A small-molecule ligand and the protein it binds are described below.
Small molecule (SMILES): NC(=O)c1ccc[n+]([C@@H]2O[C@H](CO)[C@@H](O)[C@H]2O)c1

Sequence of chain 1.C:
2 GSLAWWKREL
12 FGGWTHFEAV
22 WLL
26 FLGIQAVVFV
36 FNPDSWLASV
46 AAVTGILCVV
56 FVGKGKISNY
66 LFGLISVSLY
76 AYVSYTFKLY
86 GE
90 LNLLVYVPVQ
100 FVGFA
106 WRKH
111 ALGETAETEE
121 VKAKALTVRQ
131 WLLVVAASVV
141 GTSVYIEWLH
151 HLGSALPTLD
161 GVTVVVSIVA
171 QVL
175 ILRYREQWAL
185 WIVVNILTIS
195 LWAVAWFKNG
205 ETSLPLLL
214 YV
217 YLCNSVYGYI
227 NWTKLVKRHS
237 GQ

Binding-site contacts:
Ligand atom C2 contacts residue VAL54 of chain 1.C at 3.7 Å (hydrophobic).
Ligand atom C2R contacts residue GLN171 of chain 1.C at 3.9 Å.
Ligand atom C6 contacts residue VAL57 of chain 1.C at 3.9 Å (hydrophobic).
Ligand atom O4R contacts residue TYR95 of chain 1.C at 3.8 Å.
Ligand atom C7 contacts residue VAL54 of chain 1.C at 3.9 Å (hydrophobic).
Ligand atom C3 contacts residue VAL54 of chain 1.C at 3.5 Å (hydrophobic).
Ligand atom C2 contacts residue TRP185 of chain 1.C at 3.5 Å (hydrophobic).
Ligand atom C5 contacts residue TRP185 of chain 1.C at 3.4 Å (hydrophobic).
Ligand atom C4R contacts residue VAL72 of chain 1.C at 4.0 Å (hydrophobic).
Ligand atom C4R contacts residue TYR95 of chain 1.C at 3.6 Å (hydrophobic).
Ligand atom O3R contacts residue GLN171 of chain 1.C at 4.0 Å.
Ligand atom O3R contacts residue VAL72 of chain 1.C at 3.6 Å.
Ligand atom O4R contacts residue TRP185 of chain 1.C at 3.7 Å.
Ligand atom C1R contacts residue GLN171 of chain 1.C at 3.1 Å.
Ligand atom N7 contacts residue SER221 of chain 1.C at 3.9 Å.
Ligand atom C5 contacts residue TRP182 of chain 1.C at 3.9 Å (hydrophobic).
Ligand atom C7 contacts residue TRP185 of chain 1.C at 3.6 Å (hydrophobic).
Ligand atom O2R contacts residue CYS53 of chain 1.C at 3.6 Å.
Ligand atom C3 contacts residue TRP185 of chain 1.C at 3.4 Å (hydrophobic).
Ligand atom O7 contacts residue TRP185 of chain 1.C at 3.4 Å.
Ligand atom N1 contacts residue TRP185 of chain 1.C at 3.4 Å.
Ligand atom O5R contacts residue TYR95 of chain 1.C at 3.8 Å.
Ligand atom C5 contacts residue VAL57 of chain 1.C at 3.5 Å (hydrophobic).
Ligand atom C4 contacts residue TRP185 of chain 1.C at 3.4 Å (hydrophobic).
Ligand atom O4R contacts residue GLN171 of chain 1.C at 3.2 Å (h-bond).
Ligand atom C3R contacts residue VAL72 of chain 1.C at 3.9 Å (hydrophobic).
Ligand atom C6 contacts residue MSE174 of chain 1.C at 3.9 Å.
Ligand atom C7 contacts residue ASN189 of chain 1.C at 3.7 Å.
Ligand atom O7 contacts residue VAL188 of chain 1.C at 4.0 Å.
Ligand atom C6 contacts residue TRP185 of chain 1.C at 3.5 Å (hydrophobic).
Ligand atom O7 contacts residue ASN189 of chain 1.C at 3.1 Å (h-bond).
Ligand atom O2R contacts residue MSE174 of chain 1.C at 4.0 Å.
Ligand atom O3R contacts residue GLN99 of chain 1.C at 2.9 Å (h-bond).
Ligand atom C4 contacts residue VAL54 of chain 1.C at 3.9 Å (hydrophobic).
Ligand atom O2R contacts residue GLN99 of chain 1.C at 3.6 Å.
Ligand atom N7 contacts residue ASN189 of chain 1.C at 3.0 Å (h-bond).
Ligand atom O2R contacts residue ASN64 of chain 1.C at 3.9 Å.
Ligand atom C1R contacts residue TRP185 of chain 1.C at 3.8 Å (hydrophobic).
Ligand atom C2R contacts residue CYS53 of chain 1.C at 3.8 Å (hydrophobic).
Ligand atom C4 contacts residue TRP182 of chain 1.C at 3.7 Å (hydrophobic).